Binding-site contacts:
Ligand atom C4 contacts residue ALA191 of chain 1.A at 3.5 Å (hydrophobic).
Ligand atom C24 contacts residue CYS145 of chain 1.A at 2.6 Å (hydrophobic).
Ligand atom O2 contacts residue GLN189 of chain 1.A at 3.2 Å.
Ligand atom C5 contacts residue ALA191 of chain 1.A at 3.6 Å (hydrophobic).
Ligand atom O35 contacts residue CYS145 of chain 1.A at 2.6 Å (h-bond).
Ligand atom C32 contacts residue GLU166 of chain 1.A at 3.4 Å.
Ligand atom O13 contacts residue MET165 of chain 1.A at 3.3 Å.
Ligand atom C11 contacts residue THR190 of chain 1.A at 3.6 Å.
Ligand atom C19 contacts residue MET165 of chain 1.A at 3.6 Å (hydrophobic).
Ligand atom O13 contacts residue GLU166 of chain 1.A at 2.9 Å (salt-bridge).
Ligand atom C1 contacts residue GLN189 of chain 1.A at 3.4 Å.
Ligand atom N23 contacts residue HIS164 of chain 1.A at 2.7 Å (h-bond).
Ligand atom C15 contacts residue HIS164 of chain 1.A at 3.4 Å.
Ligand atom O33 contacts residue HIS163 of chain 1.A at 2.5 Å (h-bond).
Ligand atom C21 contacts residue HIS164 of chain 1.A at 3.5 Å.
Ligand atom O37 contacts residue LEU27 of chain 1.A at 3.6 Å.
Ligand atom N8 contacts residue GLU166 of chain 1.A at 2.7 Å (salt-bridge).
Ligand atom O33 contacts residue PHE140 of chain 1.A at 3.2 Å.
Ligand atom C3 contacts residue THR190 of chain 1.A at 3.5 Å.
Ligand atom O33 contacts residue GLU166 of chain 1.A at 3.4 Å.
Ligand atom C26 contacts residue CYS145 of chain 1.A at 3.0 Å (hydrophobic).
Ligand atom O35 contacts residue GLY143 of chain 1.A at 3.4 Å (h-bond).
Ligand atom O35 contacts residue SER144 of chain 1.A at 3.5 Å (h-bond).
Ligand atom O2 contacts residue THR190 of chain 1.A at 3.3 Å (h-bond).
Ligand atom C36 contacts residue CYS145 of chain 1.A at 2.8 Å (hydrophobic).
Ligand atom C32 contacts residue HIS163 of chain 1.A at 3.5 Å.
Ligand atom C3 contacts residue ALA191 of chain 1.A at 3.7 Å (hydrophobic).
Ligand atom C7 contacts residue GLU166 of chain 1.A at 3.6 Å.
Ligand atom C34 contacts residue CYS145 of chain 1.A at 1.8 Å (hydrophobic).
Ligand atom C10 contacts residue GLN189 of chain 1.A at 3.4 Å.
Ligand atom O37 contacts residue HIS41 of chain 1.A at 2.7 Å (h-bond).
Ligand atom N14 contacts residue GLN189 of chain 1.A at 2.9 Å (h-bond).
Ligand atom N31 contacts residue GLU166 of chain 1.A at 3.1 Å (salt-bridge).
Ligand atom C17 contacts residue GLN189 of chain 1.A at 3.2 Å.
Ligand atom O37 contacts residue CYS145 of chain 1.A at 3.0 Å (h-bond).
Ligand atom C36 contacts residue HIS41 of chain 1.A at 3.3 Å.
Ligand atom C6 contacts residue PRO168 of chain 1.A at 3.7 Å (hydrophobic).
Ligand atom O33 contacts residue HIS172 of chain 1.A at 3.5 Å.
Ligand atom N31 contacts residue PHE140 of chain 1.A at 3.1 Å (h-bond).
Ligand atom N23 contacts residue CYS145 of chain 1.A at 2.8 Å (h-bond).

Sequence of chain 1.A:
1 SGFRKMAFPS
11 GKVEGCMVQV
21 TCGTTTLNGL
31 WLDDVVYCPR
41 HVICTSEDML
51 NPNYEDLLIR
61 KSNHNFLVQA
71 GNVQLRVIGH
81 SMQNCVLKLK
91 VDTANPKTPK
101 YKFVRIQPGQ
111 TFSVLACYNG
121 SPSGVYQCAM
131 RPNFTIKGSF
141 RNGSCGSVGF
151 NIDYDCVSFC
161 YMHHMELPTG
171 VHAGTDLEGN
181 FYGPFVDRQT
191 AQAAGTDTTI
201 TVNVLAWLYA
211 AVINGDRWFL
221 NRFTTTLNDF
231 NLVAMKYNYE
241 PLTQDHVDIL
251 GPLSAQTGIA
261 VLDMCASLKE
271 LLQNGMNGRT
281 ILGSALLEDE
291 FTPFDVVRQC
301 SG

This small molecule binds to this protein.
Small molecule (SMILES): COc1cccc2[nH]c(C(=O)N[C@@H](CC(C)C)C(=O)N[C@@H](C[C@@H]3CCNC3=O)[C@H](O)CO)cc12

Sequence of chain 1.B:
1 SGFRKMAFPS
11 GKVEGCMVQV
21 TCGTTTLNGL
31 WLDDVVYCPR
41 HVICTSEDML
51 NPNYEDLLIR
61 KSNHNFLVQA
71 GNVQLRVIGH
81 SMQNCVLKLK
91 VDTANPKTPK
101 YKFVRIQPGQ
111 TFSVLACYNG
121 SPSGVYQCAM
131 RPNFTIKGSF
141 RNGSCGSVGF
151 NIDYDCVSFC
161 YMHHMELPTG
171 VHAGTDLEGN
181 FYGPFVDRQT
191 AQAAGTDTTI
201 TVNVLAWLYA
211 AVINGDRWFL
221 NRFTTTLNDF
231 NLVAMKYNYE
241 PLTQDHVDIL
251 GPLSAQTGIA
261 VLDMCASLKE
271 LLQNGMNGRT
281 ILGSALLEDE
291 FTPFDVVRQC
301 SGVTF